The small molecule below binds the protein below.
Small molecule (SMILES): CC(=O)N[C@H]1[C@H](O[C@H]2[C@H](O)[C@@H](NC(C)=O)CO[C@@H]2CO)O[C@H](CO)[C@@H](O[C@@H]2O[C@H](CO)[C@@H](O)[C@H](O)[C@@H]2O)[C@@H]1O

Binding-site contacts:
Ligand atom O4 contacts residue GLN527 of chain 1.C at 4.4 Å.
Ligand atom C1 contacts residue GLU522 of chain 1.C at 3.7 Å.
Ligand atom C5 contacts residue ASN416 of chain 1.C at 3.7 Å.
Ligand atom O3 contacts residue PRO524 of chain 1.C at 4.1 Å.
Ligand atom O5 contacts residue PRO524 of chain 1.C at 3.9 Å.
Ligand atom C7 contacts residue GLN527 of chain 1.C at 4.2 Å.
Ligand atom C3 contacts residue PRO524 of chain 1.C at 4.3 Å (hydrophobic).
Ligand atom C7 contacts residue ASN416 of chain 1.C at 4.0 Å.
Ligand atom C6 contacts residue GLY523 of chain 1.C at 3.7 Å.
Ligand atom C6 contacts residue GLU522 of chain 1.C at 4.2 Å.
Ligand atom C2 contacts residue GLN527 of chain 1.C at 3.8 Å.
Ligand atom C4 contacts residue GLY523 of chain 1.C at 4.5 Å.
Ligand atom C5 contacts residue GLU522 of chain 1.C at 4.0 Å.
Ligand atom C8 contacts residue PRO524 of chain 1.C at 3.5 Å (hydrophobic).
Ligand atom C8 contacts residue GLU403 of chain 1.C at 4.1 Å.
Ligand atom C1 contacts residue ASN416 of chain 1.C at 1.4 Å.
Ligand atom C4 contacts residue GLU522 of chain 1.C at 4.3 Å.
Ligand atom O5 contacts residue GLY523 of chain 1.C at 4.0 Å.
Ligand atom O4 contacts residue PRO524 of chain 1.C at 3.8 Å.
Ligand atom O4 contacts residue GLU522 of chain 1.C at 3.5 Å (salt-bridge).
Ligand atom C4 contacts residue ASN416 of chain 1.C at 4.2 Å.
Ligand atom O3 contacts residue GLN527 of chain 1.C at 3.7 Å.
Ligand atom C1 contacts residue GLN527 of chain 1.C at 4.1 Å.
Ligand atom O5 contacts residue ASN416 of chain 1.C at 2.4 Å (h-bond).
Ligand atom O3 contacts residue GLU522 of chain 1.C at 4.0 Å.
Ligand atom C5 contacts residue GLY523 of chain 1.C at 4.3 Å.
Ligand atom C3 contacts residue GLU522 of chain 1.C at 4.0 Å.
Ligand atom C3 contacts residue ASN416 of chain 1.C at 3.8 Å.
Ligand atom N2 contacts residue GLN527 of chain 1.C at 3.5 Å (h-bond).
Ligand atom C3 contacts residue GLN527 of chain 1.C at 3.2 Å.
Ligand atom C2 contacts residue PRO524 of chain 1.C at 4.5 Å (hydrophobic).
Ligand atom C2 contacts residue ASN416 of chain 1.C at 2.5 Å.
Ligand atom C4 contacts residue GLU522 of chain 1.C at 4.3 Å.
Ligand atom C1 contacts residue PRO524 of chain 1.C at 4.3 Å (hydrophobic).
Ligand atom N2 contacts residue ASN416 of chain 1.C at 2.9 Å (h-bond).
Ligand atom O5 contacts residue GLU522 of chain 1.C at 4.0 Å.
Ligand atom C4 contacts residue GLN527 of chain 1.C at 4.3 Å.

Sequence of chain 1.C:
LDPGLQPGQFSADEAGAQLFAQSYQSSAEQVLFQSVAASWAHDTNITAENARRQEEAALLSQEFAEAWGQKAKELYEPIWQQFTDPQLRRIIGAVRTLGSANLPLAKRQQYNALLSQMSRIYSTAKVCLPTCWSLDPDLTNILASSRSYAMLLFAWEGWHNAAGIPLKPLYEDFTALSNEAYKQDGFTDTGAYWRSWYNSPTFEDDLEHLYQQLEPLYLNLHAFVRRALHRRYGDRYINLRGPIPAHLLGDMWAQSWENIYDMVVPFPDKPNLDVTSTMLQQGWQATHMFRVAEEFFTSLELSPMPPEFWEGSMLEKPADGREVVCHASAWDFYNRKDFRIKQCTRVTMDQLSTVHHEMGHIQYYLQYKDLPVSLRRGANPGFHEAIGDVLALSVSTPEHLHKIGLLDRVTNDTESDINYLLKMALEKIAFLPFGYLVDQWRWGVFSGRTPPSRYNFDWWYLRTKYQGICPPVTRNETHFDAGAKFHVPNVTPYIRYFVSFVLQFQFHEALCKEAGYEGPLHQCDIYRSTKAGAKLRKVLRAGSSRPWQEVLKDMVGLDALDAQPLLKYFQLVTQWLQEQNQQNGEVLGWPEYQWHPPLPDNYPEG